Sequence of chain 1.B:
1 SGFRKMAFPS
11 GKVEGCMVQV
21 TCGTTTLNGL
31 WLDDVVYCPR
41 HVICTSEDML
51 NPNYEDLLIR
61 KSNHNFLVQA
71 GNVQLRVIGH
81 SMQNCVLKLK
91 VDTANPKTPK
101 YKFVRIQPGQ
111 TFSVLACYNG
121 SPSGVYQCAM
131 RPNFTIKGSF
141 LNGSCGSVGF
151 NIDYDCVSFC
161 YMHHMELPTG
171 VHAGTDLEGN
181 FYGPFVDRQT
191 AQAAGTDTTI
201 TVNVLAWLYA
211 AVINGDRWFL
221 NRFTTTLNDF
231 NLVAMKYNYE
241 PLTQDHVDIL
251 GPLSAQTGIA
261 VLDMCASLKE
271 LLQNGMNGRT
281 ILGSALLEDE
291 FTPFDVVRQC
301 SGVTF

A protein and the small-molecule ligand that binds it are described below.
Small molecule (SMILES): C#CCOCCC(=O)N[C@H](Cc1ccccc1)C(=O)N[C@@H](Cc1ccccc1)C(=O)N[C@@H](CCCNC(N)=O)C(C)=O

Binding-site contacts:
Ligand atom C32 contacts residue THR26 of chain 1.B at 3.9 Å.
Ligand atom C27 contacts residue GLY143 of chain 1.B at 3.9 Å.
Ligand atom C25 contacts residue MET49 of chain 1.B at 3.4 Å (hydrophobic).
Ligand atom C05 contacts residue GLU166 of chain 1.B at 3.3 Å.
Ligand atom C26 contacts residue MET49 of chain 1.B at 3.3 Å (hydrophobic).
Ligand atom C21 contacts residue MET49 of chain 1.B at 3.7 Å (hydrophobic).
Ligand atom C22 contacts residue MET165 of chain 1.B at 3.3 Å (hydrophobic).
Ligand atom C22 contacts residue ASP187 of chain 1.B at 3.9 Å.
Ligand atom C21 contacts residue ARG188 of chain 1.B at 3.4 Å.
Ligand atom N02 contacts residue GLU166 of chain 1.B at 2.6 Å (salt-bridge).
Ligand atom C23 contacts residue HIS164 of chain 1.B at 3.7 Å.
Ligand atom O14 contacts residue MET165 of chain 1.B at 3.3 Å.
Ligand atom O36 contacts residue THR24 of chain 1.B at 3.5 Å (h-bond).
Ligand atom C27 contacts residue CYS145 of chain 1.B at 2.6 Å (hydrophobic).
Ligand atom O14 contacts residue GLU166 of chain 1.B at 2.9 Å (salt-bridge).
Ligand atom C10 contacts residue GLU166 of chain 1.B at 3.8 Å.
Ligand atom C26 contacts residue ARG188 of chain 1.B at 3.9 Å.
Ligand atom O36 contacts residue THR26 of chain 1.B at 3.0 Å (h-bond).
Ligand atom C40 contacts residue GLU166 of chain 1.B at 3.8 Å.
Ligand atom O09 contacts residue GLU166 of chain 1.B at 3.5 Å (salt-bridge).
Ligand atom C20 contacts residue CYS145 of chain 1.B at 3.2 Å (hydrophobic).
Ligand atom C23 contacts residue MET165 of chain 1.B at 3.6 Å (hydrophobic).
Ligand atom C32 contacts residue THR25 of chain 1.B at 3.3 Å.
Ligand atom C07 contacts residue GLU166 of chain 1.B at 3.4 Å.
Ligand atom O09 contacts residue LEU167 of chain 1.B at 3.7 Å.
Ligand atom C31 contacts residue HIS41 of chain 1.B at 3.9 Å.
Ligand atom C39 contacts residue GLU166 of chain 1.B at 3.5 Å.
Ligand atom C01 contacts residue GLU166 of chain 1.B at 3.8 Å.
Ligand atom N18 contacts residue CYS145 of chain 1.B at 3.1 Å (h-bond).
Ligand atom N18 contacts residue HIS41 of chain 1.B at 3.1 Å (h-bond).
Ligand atom C04 contacts residue GLU166 of chain 1.B at 3.4 Å.
Ligand atom O30 contacts residue CYS145 of chain 1.B at 3.1 Å (h-bond).
Ligand atom C11 contacts residue PRO168 of chain 1.B at 3.7 Å (hydrophobic).
Ligand atom C12 contacts residue PRO168 of chain 1.B at 3.7 Å (hydrophobic).
Ligand atom C20 contacts residue HIS41 of chain 1.B at 3.6 Å.
Ligand atom O36 contacts residue THR25 of chain 1.B at 3.3 Å.
Ligand atom C17 contacts residue HIS41 of chain 1.B at 3.6 Å.
Ligand atom O30 contacts residue GLY143 of chain 1.B at 2.9 Å.
Ligand atom O30 contacts residue SER144 of chain 1.B at 3.2 Å (h-bond).
Ligand atom C29 contacts residue CYS145 of chain 1.B at 1.8 Å (hydrophobic).